Binding-site contacts:
Ligand atom O6 contacts residue ASN444 of chain 2.B at 4.5 Å.
Ligand atom C1 contacts residue ASN444 of chain 2.B at 1.4 Å.
Ligand atom C7 contacts residue ASN444 of chain 2.B at 3.2 Å.
Ligand atom O5 contacts residue ASN444 of chain 2.B at 2.3 Å (h-bond).
Ligand atom O6 contacts residue PRO429 of chain 2.B at 3.8 Å.
Ligand atom C8 contacts residue ASN444 of chain 2.B at 4.4 Å.
Ligand atom C2 contacts residue ASN444 of chain 2.B at 2.5 Å.
Ligand atom C5 contacts residue ASN444 of chain 2.B at 3.6 Å.
Ligand atom C6 contacts residue GLY448 of chain 2.B at 4.5 Å.
Ligand atom C6 contacts residue PRO429 of chain 2.B at 3.6 Å (hydrophobic).
Ligand atom C1 contacts residue PHE435 of chain 2.B at 4.1 Å (hydrophobic).
Ligand atom O6 contacts residue GLY448 of chain 2.B at 3.2 Å (h-bond).
Ligand atom C5 contacts residue PHE435 of chain 2.B at 3.5 Å (hydrophobic).
Ligand atom O7 contacts residue ASN444 of chain 2.B at 3.2 Å (h-bond).
Ligand atom O5 contacts residue PHE435 of chain 2.B at 3.7 Å.
Ligand atom C3 contacts residue ASN444 of chain 2.B at 3.8 Å.
Ligand atom C4 contacts residue ASN444 of chain 2.B at 4.2 Å.
Ligand atom C6 contacts residue PHE435 of chain 2.B at 3.9 Å (hydrophobic).
Ligand atom N2 contacts residue ASN444 of chain 2.B at 2.9 Å (h-bond).

A small-molecule ligand and the protein it binds are described below.
Small molecule (SMILES): CC(=O)N[C@@H]1[C@@H](O)[C@H](O)[C@@H](CO)O[C@H]1O

Sequence of chain 2.B:
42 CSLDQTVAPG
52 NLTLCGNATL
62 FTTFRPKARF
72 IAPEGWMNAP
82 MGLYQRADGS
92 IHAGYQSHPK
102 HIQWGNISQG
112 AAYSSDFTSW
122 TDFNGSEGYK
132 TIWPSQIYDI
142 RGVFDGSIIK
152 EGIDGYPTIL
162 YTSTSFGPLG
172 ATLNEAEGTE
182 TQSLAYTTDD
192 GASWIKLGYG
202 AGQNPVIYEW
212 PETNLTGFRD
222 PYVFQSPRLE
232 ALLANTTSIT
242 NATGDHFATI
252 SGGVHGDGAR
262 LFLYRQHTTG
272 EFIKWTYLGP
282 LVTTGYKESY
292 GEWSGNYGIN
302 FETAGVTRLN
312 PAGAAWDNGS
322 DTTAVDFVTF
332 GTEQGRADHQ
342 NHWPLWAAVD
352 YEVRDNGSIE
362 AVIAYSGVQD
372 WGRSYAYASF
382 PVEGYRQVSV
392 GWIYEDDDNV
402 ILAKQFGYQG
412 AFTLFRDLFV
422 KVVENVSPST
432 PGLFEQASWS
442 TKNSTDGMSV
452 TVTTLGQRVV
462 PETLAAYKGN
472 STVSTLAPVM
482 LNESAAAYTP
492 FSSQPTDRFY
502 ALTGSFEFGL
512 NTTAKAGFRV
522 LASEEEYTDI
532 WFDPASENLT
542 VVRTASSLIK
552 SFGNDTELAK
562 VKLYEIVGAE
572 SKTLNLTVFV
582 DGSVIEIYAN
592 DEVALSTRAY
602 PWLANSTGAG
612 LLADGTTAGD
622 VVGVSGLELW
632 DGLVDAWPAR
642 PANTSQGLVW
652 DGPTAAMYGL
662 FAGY